The protein below binds the small molecule below.
Small molecule (SMILES): COc1cc2c(c(OC)c1OC)-c1ccc(OC)c(=O)cc1[C@@H](NC(=O)CS)CC2

Binding-site contacts:
Ligand atom C22 contacts residue LEU253 of chain 1.B at 3.6 Å (hydrophobic).
Ligand atom C4 contacts residue ILE368 of chain 1.B at 3.5 Å (hydrophobic).
Ligand atom C17 contacts residue ASN256 of chain 1.B at 3.9 Å.
Ligand atom O2 contacts residue CYS239 of chain 1.B at 3.6 Å (h-bond).
Ligand atom C7 contacts residue ALA248 of chain 1.B at 3.0 Å (hydrophobic).
Ligand atom C19 contacts residue MET257 of chain 1.B at 4.0 Å (hydrophobic).
Ligand atom C20 contacts residue LEU253 of chain 1.B at 3.8 Å (hydrophobic).
Ligand atom C3 contacts residue LEU253 of chain 1.B at 3.8 Å (hydrophobic).
Ligand atom C4 contacts residue VAL236 of chain 1.B at 3.5 Å (hydrophobic).
Ligand atom O5 contacts residue ASN256 of chain 1.B at 3.9 Å.
Ligand atom S1 contacts residue SER178 of chain 1.A at 3.1 Å.
Ligand atom S1 contacts residue LEU246 of chain 1.B at 3.9 Å.
Ligand atom O6 contacts residue MET257 of chain 1.B at 3.8 Å.
Ligand atom O5 contacts residue LYS350 of chain 1.B at 2.6 Å.
Ligand atom C6 contacts residue LEU240 of chain 1.B at 3.7 Å (hydrophobic).
Ligand atom C18 contacts residue ASN348 of chain 1.B at 3.7 Å.
Ligand atom C16 contacts residue ASN256 of chain 1.B at 4.0 Å.
Ligand atom O6 contacts residue VAL181 of chain 1.A at 3.4 Å.
Ligand atom C9 contacts residue LYS252 of chain 1.B at 3.8 Å.
Ligand atom O5 contacts residue VAL181 of chain 1.A at 3.8 Å.
Ligand atom O5 contacts residue ALA180 of chain 1.A at 3.9 Å.
Ligand atom C13 contacts residue THR179 of chain 1.A at 2.9 Å.
Ligand atom O4 contacts residue SER178 of chain 1.A at 3.8 Å.
Ligand atom C6 contacts residue VAL236 of chain 1.B at 3.7 Å (hydrophobic).
Ligand atom C7 contacts residue LEU253 of chain 1.B at 3.8 Å (hydrophobic).
Ligand atom C9 contacts residue LEU253 of chain 1.B at 3.6 Å (hydrophobic).
Ligand atom C12 contacts residue THR179 of chain 1.A at 3.8 Å.
Ligand atom O1 contacts residue ALA314 of chain 1.B at 3.5 Å.
Ligand atom O3 contacts residue ALA248 of chain 1.B at 3.2 Å.
Ligand atom C16 contacts residue LYS350 of chain 1.B at 3.4 Å.
Ligand atom C18 contacts residue VAL313 of chain 1.B at 3.0 Å (hydrophobic).
Ligand atom C18 contacts residue LYS350 of chain 1.B at 3.3 Å.
Ligand atom O3 contacts residue CYS239 of chain 1.B at 3.7 Å.
Ligand atom C18 contacts residue VAL349 of chain 1.B at 3.8 Å (hydrophobic).
Ligand atom C13 contacts residue SER178 of chain 1.A at 3.9 Å.
Ligand atom C1 contacts residue LEU253 of chain 1.B at 3.5 Å (hydrophobic).
Ligand atom C5 contacts residue ALA248 of chain 1.B at 3.5 Å (hydrophobic).
Ligand atom O6 contacts residue VAL313 of chain 1.B at 4.0 Å.
Ligand atom C8 contacts residue LEU253 of chain 1.B at 3.9 Å (hydrophobic).
Ligand atom C19 contacts residue ASN256 of chain 1.B at 3.7 Å.

Sequence of chain 1.B:
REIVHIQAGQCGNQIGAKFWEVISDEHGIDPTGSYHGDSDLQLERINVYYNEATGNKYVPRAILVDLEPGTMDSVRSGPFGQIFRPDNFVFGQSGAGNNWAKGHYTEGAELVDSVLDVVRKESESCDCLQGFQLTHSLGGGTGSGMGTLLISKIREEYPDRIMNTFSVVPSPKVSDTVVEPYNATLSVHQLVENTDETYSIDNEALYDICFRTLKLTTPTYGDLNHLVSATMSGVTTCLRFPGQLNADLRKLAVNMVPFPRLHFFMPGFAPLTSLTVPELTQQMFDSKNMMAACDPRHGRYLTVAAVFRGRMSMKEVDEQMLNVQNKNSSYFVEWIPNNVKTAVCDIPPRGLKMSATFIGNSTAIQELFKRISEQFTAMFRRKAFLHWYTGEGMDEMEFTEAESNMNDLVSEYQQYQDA

Sequence of chain 1.A:
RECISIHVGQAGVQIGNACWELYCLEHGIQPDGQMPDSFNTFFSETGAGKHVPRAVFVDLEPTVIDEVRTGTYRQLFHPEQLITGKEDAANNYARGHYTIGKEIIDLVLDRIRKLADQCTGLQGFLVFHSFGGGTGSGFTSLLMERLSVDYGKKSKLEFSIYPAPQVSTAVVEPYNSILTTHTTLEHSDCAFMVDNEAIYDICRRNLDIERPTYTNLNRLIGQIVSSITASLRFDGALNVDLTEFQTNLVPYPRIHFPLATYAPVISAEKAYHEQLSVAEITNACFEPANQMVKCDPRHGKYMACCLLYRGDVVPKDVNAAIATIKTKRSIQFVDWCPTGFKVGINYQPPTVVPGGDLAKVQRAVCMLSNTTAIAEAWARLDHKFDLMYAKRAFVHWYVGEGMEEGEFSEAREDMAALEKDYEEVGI